A protein and the small-molecule ligand that binds it are described below.
Small molecule (SMILES): CC(=O)N[C@@H]1[C@@H](O)[C@H](O)[C@@H](CO)O[C@H]1O

Sequence of chain 1.M:
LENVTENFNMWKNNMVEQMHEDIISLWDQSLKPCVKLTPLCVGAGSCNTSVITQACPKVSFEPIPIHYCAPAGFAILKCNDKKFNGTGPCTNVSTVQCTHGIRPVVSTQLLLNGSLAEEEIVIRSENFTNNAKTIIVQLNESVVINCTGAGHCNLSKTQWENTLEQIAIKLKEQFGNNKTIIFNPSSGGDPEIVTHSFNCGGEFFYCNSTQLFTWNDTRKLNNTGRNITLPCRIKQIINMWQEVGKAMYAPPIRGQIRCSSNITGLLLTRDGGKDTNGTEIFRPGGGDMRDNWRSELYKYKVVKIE

Binding-site contacts:
Ligand atom C6 contacts residue THR136 of chain 1.M at 3.7 Å.
Ligand atom O6 contacts residue ASN134 of chain 1.M at 3.8 Å.
Ligand atom C5 contacts residue THR136 of chain 1.M at 3.8 Å.
Ligand atom N2 contacts residue ASN134 of chain 1.M at 2.8 Å (h-bond).
Ligand atom C7 contacts residue TYR25 of chain 1.R at 3.1 Å (hydrophobic).
Ligand atom C5 contacts residue ASN134 of chain 1.M at 3.7 Å.
Ligand atom C1 contacts residue THR136 of chain 1.M at 4.1 Å.
Ligand atom N2 contacts residue TYR25 of chain 1.R at 3.2 Å (h-bond).
Ligand atom C1 contacts residue ASN134 of chain 1.M at 1.5 Å.
Ligand atom O5 contacts residue ASN137 of chain 1.M at 3.8 Å.
Ligand atom C8 contacts residue VAL5 of chain 1.R at 3.9 Å (hydrophobic).
Ligand atom O5 contacts residue ASN134 of chain 1.M at 2.4 Å (h-bond).
Ligand atom C2 contacts residue ASN134 of chain 1.M at 2.4 Å.
Ligand atom O7 contacts residue ASN134 of chain 1.M at 4.2 Å.
Ligand atom O7 contacts residue TYR25 of chain 1.R at 2.7 Å (h-bond).
Ligand atom C3 contacts residue ASN134 of chain 1.M at 3.8 Å.
Ligand atom O5 contacts residue THR136 of chain 1.M at 3.6 Å.
Ligand atom C1 contacts residue TYR25 of chain 1.R at 4.3 Å (hydrophobic).
Ligand atom C4 contacts residue ASN134 of chain 1.M at 4.2 Å.
Ligand atom O6 contacts residue THR136 of chain 1.M at 2.6 Å (h-bond).
Ligand atom C7 contacts residue ASN134 of chain 1.M at 3.9 Å.
Ligand atom O6 contacts residue ASN137 of chain 1.M at 2.8 Å (h-bond).
Ligand atom C8 contacts residue TYR25 of chain 1.R at 4.4 Å (hydrophobic).
Ligand atom C6 contacts residue ASN137 of chain 1.M at 4.0 Å.
Ligand atom C6 contacts residue ASN134 of chain 1.M at 4.4 Å.
Ligand atom C2 contacts residue TYR25 of chain 1.R at 4.0 Å (hydrophobic).

Sequence of chain 1.R:
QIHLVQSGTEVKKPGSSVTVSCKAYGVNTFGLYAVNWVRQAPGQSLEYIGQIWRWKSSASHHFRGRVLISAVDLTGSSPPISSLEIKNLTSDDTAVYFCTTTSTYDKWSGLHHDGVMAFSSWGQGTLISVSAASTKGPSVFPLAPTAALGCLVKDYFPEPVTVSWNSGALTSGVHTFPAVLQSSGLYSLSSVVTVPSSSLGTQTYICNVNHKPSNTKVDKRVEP